Binding-site contacts:
Ligand atom O5 contacts residue VAL127 of chain 1.A at 3.8 Å.
Ligand atom O6 contacts residue LYS129 of chain 1.A at 3.9 Å.
Ligand atom C8 contacts residue VAL171 of chain 1.A at 3.8 Å (hydrophobic).
Ligand atom C5 contacts residue ASN122 of chain 1.A at 3.9 Å.
Ligand atom C7 contacts residue ASN122 of chain 1.A at 3.4 Å.
Ligand atom C8 contacts residue GLU154 of chain 1.A at 3.1 Å.
Ligand atom O6 contacts residue VAL127 of chain 1.A at 4.3 Å.
Ligand atom C7 contacts residue THR124 of chain 1.A at 4.4 Å.
Ligand atom O5 contacts residue ASN125 of chain 1.A at 4.0 Å.
Ligand atom N2 contacts residue THR124 of chain 1.A at 4.0 Å.
Ligand atom O5 contacts residue ASN122 of chain 1.A at 2.5 Å (h-bond).
Ligand atom C7 contacts residue GLU154 of chain 1.A at 3.5 Å.
Ligand atom N2 contacts residue ASN122 of chain 1.A at 3.0 Å (h-bond).
Ligand atom C3 contacts residue ASN122 of chain 1.A at 4.0 Å.
Ligand atom C7 contacts residue VAL171 of chain 1.A at 4.3 Å (hydrophobic).
Ligand atom C5 contacts residue ASN125 of chain 1.A at 3.8 Å.
Ligand atom C4 contacts residue ASN122 of chain 1.A at 4.4 Å.
Ligand atom C6 contacts residue VAL127 of chain 1.A at 3.9 Å (hydrophobic).
Ligand atom C8 contacts residue ASN122 of chain 1.A at 4.4 Å.
Ligand atom C2 contacts residue ASN122 of chain 1.A at 2.5 Å.
Ligand atom C5 contacts residue VAL127 of chain 1.A at 4.5 Å (hydrophobic).
Ligand atom O7 contacts residue GLU154 of chain 1.A at 3.5 Å (salt-bridge).
Ligand atom N2 contacts residue GLU154 of chain 1.A at 4.5 Å.
Ligand atom O7 contacts residue ASN122 of chain 1.A at 3.4 Å (h-bond).
Ligand atom C1 contacts residue ASN122 of chain 1.A at 1.8 Å.
Ligand atom O7 contacts residue VAL171 of chain 1.A at 4.1 Å.
Ligand atom C8 contacts residue GLU169 of chain 1.A at 3.0 Å.
Ligand atom C8 contacts residue THR124 of chain 1.A at 3.6 Å.
Ligand atom C7 contacts residue GLU169 of chain 1.A at 4.5 Å.
Ligand atom C1 contacts residue ASN125 of chain 1.A at 3.8 Å.

Sequence of chain 1.A:
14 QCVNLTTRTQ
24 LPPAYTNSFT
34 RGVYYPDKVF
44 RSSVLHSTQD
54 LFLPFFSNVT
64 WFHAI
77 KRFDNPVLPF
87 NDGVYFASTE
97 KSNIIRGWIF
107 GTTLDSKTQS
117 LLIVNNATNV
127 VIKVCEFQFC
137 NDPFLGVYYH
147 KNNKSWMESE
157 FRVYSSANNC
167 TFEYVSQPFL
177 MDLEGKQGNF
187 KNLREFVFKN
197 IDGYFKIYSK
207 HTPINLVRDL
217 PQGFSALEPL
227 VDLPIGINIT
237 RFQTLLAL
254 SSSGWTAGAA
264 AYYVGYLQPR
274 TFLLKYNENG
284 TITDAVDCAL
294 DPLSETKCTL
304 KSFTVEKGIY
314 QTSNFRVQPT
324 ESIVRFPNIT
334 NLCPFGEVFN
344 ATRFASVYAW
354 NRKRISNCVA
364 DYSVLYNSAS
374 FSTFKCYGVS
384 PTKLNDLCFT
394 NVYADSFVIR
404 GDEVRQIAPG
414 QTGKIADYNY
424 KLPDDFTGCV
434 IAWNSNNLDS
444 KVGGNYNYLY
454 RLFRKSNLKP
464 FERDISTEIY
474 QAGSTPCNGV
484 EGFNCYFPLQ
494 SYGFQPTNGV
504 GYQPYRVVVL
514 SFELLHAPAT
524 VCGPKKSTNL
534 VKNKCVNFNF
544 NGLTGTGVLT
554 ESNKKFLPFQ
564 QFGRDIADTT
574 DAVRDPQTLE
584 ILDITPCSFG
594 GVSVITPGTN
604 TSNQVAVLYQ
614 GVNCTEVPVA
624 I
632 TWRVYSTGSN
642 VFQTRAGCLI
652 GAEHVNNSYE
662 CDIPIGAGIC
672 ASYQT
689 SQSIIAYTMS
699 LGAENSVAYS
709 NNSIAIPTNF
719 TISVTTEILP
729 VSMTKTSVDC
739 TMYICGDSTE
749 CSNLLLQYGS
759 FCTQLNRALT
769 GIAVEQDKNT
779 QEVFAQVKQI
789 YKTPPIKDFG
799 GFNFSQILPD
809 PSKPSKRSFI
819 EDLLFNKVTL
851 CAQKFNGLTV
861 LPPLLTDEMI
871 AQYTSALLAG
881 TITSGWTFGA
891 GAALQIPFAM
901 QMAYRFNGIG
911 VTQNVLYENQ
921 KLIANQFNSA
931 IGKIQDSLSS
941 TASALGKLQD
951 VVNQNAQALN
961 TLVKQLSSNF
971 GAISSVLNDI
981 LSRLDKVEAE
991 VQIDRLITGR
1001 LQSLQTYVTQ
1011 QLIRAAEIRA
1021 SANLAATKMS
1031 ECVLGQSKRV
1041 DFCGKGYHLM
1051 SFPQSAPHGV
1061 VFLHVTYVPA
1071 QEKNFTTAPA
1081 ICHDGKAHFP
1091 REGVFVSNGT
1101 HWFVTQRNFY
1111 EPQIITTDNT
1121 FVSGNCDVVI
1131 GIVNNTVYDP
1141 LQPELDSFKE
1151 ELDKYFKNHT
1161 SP

A protein and the small-molecule ligand that binds it are described below.
Small molecule (SMILES): CC(=O)N[C@H]1[C@H](O[C@H]2[C@H](O)[C@@H](NC(C)=O)CO[C@@H]2CO)O[C@H](CO)[C@@H](O)[C@@H]1O